Sequence of chain 1.C:
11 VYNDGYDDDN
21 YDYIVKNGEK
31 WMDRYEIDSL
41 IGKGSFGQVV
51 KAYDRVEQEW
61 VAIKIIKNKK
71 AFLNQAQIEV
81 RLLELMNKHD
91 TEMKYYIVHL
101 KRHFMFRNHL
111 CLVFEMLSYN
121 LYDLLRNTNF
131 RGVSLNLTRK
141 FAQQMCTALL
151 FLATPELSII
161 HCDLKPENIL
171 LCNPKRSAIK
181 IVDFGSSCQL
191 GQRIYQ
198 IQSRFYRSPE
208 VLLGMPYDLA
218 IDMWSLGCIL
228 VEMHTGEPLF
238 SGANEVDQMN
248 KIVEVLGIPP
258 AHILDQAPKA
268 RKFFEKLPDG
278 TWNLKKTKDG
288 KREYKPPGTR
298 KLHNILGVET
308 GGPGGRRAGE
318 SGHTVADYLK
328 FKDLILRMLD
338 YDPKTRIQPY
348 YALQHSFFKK

A protein and the small-molecule ligand that binds it are described below.
Small molecule (SMILES): O=C(O)c1nc2ccccc2c2[nH]c3c(I)cccc3c12

Binding-site contacts:
Ligand atom O1 contacts residue VAL182 of chain 1.C at 4.0 Å.
Ligand atom C8 contacts residue VAL182 of chain 1.C at 4.0 Å (hydrophobic).
Ligand atom C12 contacts residue ALA62 of chain 1.C at 4.1 Å (hydrophobic).
Ligand atom C4 contacts residue VAL49 of chain 1.C at 3.6 Å (hydrophobic).
Ligand atom C7 contacts residue VAL49 of chain 1.C at 4.1 Å (hydrophobic).
Ligand atom C10 contacts residue PHE114 of chain 1.C at 4.0 Å (hydrophobic).
Ligand atom C14 contacts residue VAL182 of chain 1.C at 3.8 Å (hydrophobic).
Ligand atom N1 contacts residue VAL49 of chain 1.C at 3.9 Å.
Ligand atom C15 contacts residue VAL182 of chain 1.C at 3.7 Å (hydrophobic).
Ligand atom C10 contacts residue VAL98 of chain 1.C at 3.7 Å (hydrophobic).
Ligand atom C15 contacts residue LYS64 of chain 1.C at 3.6 Å.
Ligand atom C1 contacts residue LYS43 of chain 1.C at 3.7 Å.
Ligand atom C12 contacts residue LEU170 of chain 1.C at 3.6 Å (hydrophobic).
Ligand atom C9 contacts residue VAL182 of chain 1.C at 3.5 Å (hydrophobic).
Ligand atom C6 contacts residue VAL49 of chain 1.C at 3.9 Å (hydrophobic).
Ligand atom O1 contacts residue LYS64 of chain 1.C at 2.8 Å (salt-bridge).
Ligand atom C10 contacts residue GLU115 of chain 1.C at 4.1 Å.
Ligand atom I contacts residue LEU117 of chain 1.C at 3.6 Å.
Ligand atom C13 contacts residue LEU170 of chain 1.C at 3.8 Å (hydrophobic).
Ligand atom C10 contacts residue LEU117 of chain 1.C at 3.8 Å (hydrophobic).
Ligand atom N1 contacts residue PHE46 of chain 1.C at 3.8 Å.
Ligand atom C10 contacts residue VAL182 of chain 1.C at 3.7 Å (hydrophobic).
Ligand atom O contacts residue LYS64 of chain 1.C at 3.9 Å.
Ligand atom O1 contacts residue ASP183 of chain 1.C at 2.9 Å.
Ligand atom C7 contacts residue VAL182 of chain 1.C at 3.9 Å (hydrophobic).
Ligand atom O contacts residue PHE114 of chain 1.C at 3.7 Å.
Ligand atom N contacts residue LEU170 of chain 1.C at 4.1 Å.
Ligand atom C15 contacts residue ASP183 of chain 1.C at 3.5 Å.
Ligand atom C3 contacts residue VAL49 of chain 1.C at 3.7 Å (hydrophobic).
Ligand atom C11 contacts residue GLU115 of chain 1.C at 3.7 Å.
Ligand atom O contacts residue VAL182 of chain 1.C at 3.7 Å.
Ligand atom C contacts residue GLY42 of chain 1.C at 4.0 Å.
Ligand atom C3 contacts residue PHE46 of chain 1.C at 3.9 Å (hydrophobic).
Ligand atom N contacts residue VAL49 of chain 1.C at 4.1 Å.
Ligand atom C11 contacts residue LEU117 of chain 1.C at 3.5 Å (hydrophobic).
Ligand atom O contacts residue ASP183 of chain 1.C at 3.7 Å.
Ligand atom C11 contacts residue ALA62 of chain 1.C at 4.1 Å (hydrophobic).
Ligand atom I contacts residue MET116 of chain 1.C at 3.6 Å.
Ligand atom I contacts residue LEU170 of chain 1.C at 3.8 Å.
Ligand atom C2 contacts residue PHE46 of chain 1.C at 3.5 Å (hydrophobic).